Sequence of chain 1.J:
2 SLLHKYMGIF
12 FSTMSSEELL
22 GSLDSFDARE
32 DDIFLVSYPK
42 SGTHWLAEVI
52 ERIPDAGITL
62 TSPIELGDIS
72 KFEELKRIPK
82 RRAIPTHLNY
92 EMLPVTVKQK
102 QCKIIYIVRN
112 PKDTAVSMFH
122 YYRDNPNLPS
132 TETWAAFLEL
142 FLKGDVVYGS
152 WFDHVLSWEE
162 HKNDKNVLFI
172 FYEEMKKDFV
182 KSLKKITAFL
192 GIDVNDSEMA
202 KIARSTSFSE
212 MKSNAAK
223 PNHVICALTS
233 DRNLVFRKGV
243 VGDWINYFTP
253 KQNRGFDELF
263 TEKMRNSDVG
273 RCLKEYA

Binding-site contacts:
Ligand atom N6 contacts residue THR207 of chain 1.J at 3.3 Å (h-bond).
Ligand atom P2 contacts residue THR44 of chain 1.J at 3.1 Å.
Ligand atom C5' contacts residue LYS41 of chain 1.J at 3.5 Å.
Ligand atom O5P contacts residue SER42 of chain 1.J at 3.2 Å (h-bond).
Ligand atom C2 contacts residue GLY241 of chain 1.J at 3.5 Å.
Ligand atom O2' contacts residue ARG239 of chain 1.J at 3.3 Å (salt-bridge).
Ligand atom O2' contacts residue VAL237 of chain 1.J at 3.2 Å (h-bond).
Ligand atom P1 contacts residue SER118 of chain 1.J at 3.4 Å.
Ligand atom O5P contacts residue THR44 of chain 1.J at 1.9 Å (h-bond).
Ligand atom O2P contacts residue ARG239 of chain 1.J at 3.1 Å (salt-bridge).
Ligand atom C2 contacts residue TYR173 of chain 1.J at 3.1 Å (hydrophobic).
Ligand atom N6 contacts residue PHE209 of chain 1.J at 3.4 Å (h-bond).
Ligand atom O3P contacts residue LYS240 of chain 1.J at 2.7 Å (salt-bridge).
Ligand atom O2' contacts residue GLY241 of chain 1.J at 3.2 Å (h-bond).
Ligand atom P2 contacts residue LYS41 of chain 1.J at 3.2 Å.
Ligand atom P1 contacts residue GLY241 of chain 1.J at 3.5 Å.
Ligand atom O3' contacts residue ARG110 of chain 1.J at 2.9 Å (salt-bridge).
Ligand atom O6P contacts residue HIS45 of chain 1.J at 2.4 Å (h-bond).
Ligand atom O1P contacts residue ARG239 of chain 1.J at 2.9 Å (salt-bridge).
Ligand atom O3P contacts residue ARG239 of chain 1.J at 3.5 Å.
Ligand atom C6 contacts residue TRP46 of chain 1.J at 3.4 Å (hydrophobic).
Ligand atom O5P contacts residue GLY43 of chain 1.J at 3.5 Å (h-bond).
Ligand atom O3P contacts residue GLY241 of chain 1.J at 2.2 Å (h-bond).
Ligand atom C3' contacts residue SER118 of chain 1.J at 3.5 Å.
Ligand atom O5P contacts residue LYS41 of chain 1.J at 2.6 Å (salt-bridge).
Ligand atom O5' contacts residue LYS41 of chain 1.J at 3.1 Å.
Ligand atom C4 contacts residue TYR173 of chain 1.J at 3.4 Å (hydrophobic).
Ligand atom N6 contacts residue TRP46 of chain 1.J at 3.4 Å (h-bond).
Ligand atom O2' contacts residue PHE209 of chain 1.J at 3.4 Å.
Ligand atom O2P contacts residue ARG110 of chain 1.J at 2.9 Å (salt-bridge).
Ligand atom C2' contacts residue VAL237 of chain 1.J at 3.0 Å (hydrophobic).
Ligand atom O6P contacts residue THR44 of chain 1.J at 2.9 Å.
Ligand atom O1P contacts residue SER118 of chain 1.J at 2.6 Å (h-bond).
Ligand atom N3 contacts residue GLY241 of chain 1.J at 3.2 Å.
Ligand atom C4' contacts residue ARG110 of chain 1.J at 3.3 Å.
Ligand atom N3 contacts residue TYR173 of chain 1.J at 2.4 Å (h-bond).
Ligand atom O3' contacts residue SER118 of chain 1.J at 3.2 Å (h-bond).
Ligand atom C3' contacts residue VAL237 of chain 1.J at 3.4 Å (hydrophobic).
Ligand atom O4P contacts residue LYS41 of chain 1.J at 2.4 Å (salt-bridge).
Ligand atom O4' contacts residue ARG110 of chain 1.J at 3.5 Å (salt-bridge).

The protein below binds the small molecule below.
Small molecule (SMILES): Nc1ncnc2c1ncn2[C@@H]1O[C@H](COP(=O)(O)O)[C@@H](OP(=O)(O)O)[C@H]1O